A small-molecule ligand and the protein it binds are described below.
Small molecule (SMILES): CC(=O)N[C@@H]1[C@@H](O)[C@H](O)[C@@H](CO)O[C@H]1O

Binding-site contacts:
Ligand atom C5 contacts residue ASN231 of chain 1.B at 3.6 Å.
Ligand atom C6 contacts residue THR106 of chain 1.B at 3.8 Å.
Ligand atom C7 contacts residue ASN231 of chain 1.B at 3.6 Å.
Ligand atom C5 contacts residue THR233 of chain 1.B at 4.2 Å.
Ligand atom O5 contacts residue THR233 of chain 1.B at 4.4 Å.
Ligand atom C4 contacts residue ASN231 of chain 1.B at 4.2 Å.
Ligand atom C1 contacts residue ASN231 of chain 1.B at 1.4 Å.
Ligand atom O5 contacts residue THR106 of chain 1.B at 3.8 Å.
Ligand atom C5 contacts residue THR106 of chain 1.B at 4.4 Å.
Ligand atom O6 contacts residue THR106 of chain 1.B at 3.3 Å.
Ligand atom C3 contacts residue ASN231 of chain 1.B at 3.8 Å.
Ligand atom O6 contacts residue THR233 of chain 1.B at 3.4 Å (h-bond).
Ligand atom C2 contacts residue ASN231 of chain 1.B at 2.5 Å.
Ligand atom O7 contacts residue ASN231 of chain 1.B at 3.9 Å.
Ligand atom N2 contacts residue ASN231 of chain 1.B at 3.0 Å (h-bond).
Ligand atom O5 contacts residue ASN231 of chain 1.B at 2.3 Å (h-bond).

Sequence of chain 1.B:
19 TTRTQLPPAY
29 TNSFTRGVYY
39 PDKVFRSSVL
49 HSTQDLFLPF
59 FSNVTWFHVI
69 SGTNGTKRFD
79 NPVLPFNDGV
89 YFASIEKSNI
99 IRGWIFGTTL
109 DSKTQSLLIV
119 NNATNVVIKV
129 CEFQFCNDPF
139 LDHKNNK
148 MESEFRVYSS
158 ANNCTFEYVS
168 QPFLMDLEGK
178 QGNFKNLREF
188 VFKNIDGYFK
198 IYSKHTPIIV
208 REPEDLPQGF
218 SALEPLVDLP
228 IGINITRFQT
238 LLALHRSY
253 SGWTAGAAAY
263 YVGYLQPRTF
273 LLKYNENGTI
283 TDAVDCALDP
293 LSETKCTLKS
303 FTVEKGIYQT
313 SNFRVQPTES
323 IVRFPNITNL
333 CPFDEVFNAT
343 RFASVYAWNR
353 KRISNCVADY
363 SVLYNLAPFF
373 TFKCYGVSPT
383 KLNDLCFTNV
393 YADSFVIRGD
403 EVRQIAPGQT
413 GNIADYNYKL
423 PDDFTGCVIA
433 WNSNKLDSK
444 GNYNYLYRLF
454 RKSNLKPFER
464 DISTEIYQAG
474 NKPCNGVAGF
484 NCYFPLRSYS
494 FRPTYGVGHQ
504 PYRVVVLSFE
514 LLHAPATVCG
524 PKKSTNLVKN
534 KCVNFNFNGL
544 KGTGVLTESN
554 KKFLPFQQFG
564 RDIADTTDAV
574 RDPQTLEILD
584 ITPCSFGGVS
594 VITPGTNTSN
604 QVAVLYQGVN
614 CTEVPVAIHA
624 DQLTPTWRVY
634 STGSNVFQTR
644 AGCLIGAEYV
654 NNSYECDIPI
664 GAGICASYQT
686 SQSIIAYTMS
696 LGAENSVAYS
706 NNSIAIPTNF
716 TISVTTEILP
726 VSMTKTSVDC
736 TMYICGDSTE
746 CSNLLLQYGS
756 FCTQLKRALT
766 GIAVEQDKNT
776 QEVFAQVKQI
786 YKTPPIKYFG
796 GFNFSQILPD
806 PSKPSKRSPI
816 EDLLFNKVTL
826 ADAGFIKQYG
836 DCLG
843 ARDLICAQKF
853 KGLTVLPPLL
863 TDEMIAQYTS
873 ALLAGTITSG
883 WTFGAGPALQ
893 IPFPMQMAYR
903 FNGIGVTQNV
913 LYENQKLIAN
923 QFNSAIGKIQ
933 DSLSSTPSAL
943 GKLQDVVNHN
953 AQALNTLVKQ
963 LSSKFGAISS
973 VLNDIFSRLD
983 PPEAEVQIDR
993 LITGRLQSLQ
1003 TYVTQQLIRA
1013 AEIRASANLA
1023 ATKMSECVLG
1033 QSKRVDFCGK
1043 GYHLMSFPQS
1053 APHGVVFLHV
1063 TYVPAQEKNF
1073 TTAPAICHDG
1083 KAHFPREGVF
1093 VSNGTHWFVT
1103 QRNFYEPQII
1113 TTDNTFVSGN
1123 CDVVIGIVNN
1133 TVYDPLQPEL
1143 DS